This small molecule binds to this protein.
Small molecule (SMILES): Nc1ncnc2c1ncn2[C@@H]1O[C@H](COP(=O)(O)OP(=O)(O)OP(O)(O)=S)[C@@H](O)[C@H]1O

Sequence of chain 1.B:
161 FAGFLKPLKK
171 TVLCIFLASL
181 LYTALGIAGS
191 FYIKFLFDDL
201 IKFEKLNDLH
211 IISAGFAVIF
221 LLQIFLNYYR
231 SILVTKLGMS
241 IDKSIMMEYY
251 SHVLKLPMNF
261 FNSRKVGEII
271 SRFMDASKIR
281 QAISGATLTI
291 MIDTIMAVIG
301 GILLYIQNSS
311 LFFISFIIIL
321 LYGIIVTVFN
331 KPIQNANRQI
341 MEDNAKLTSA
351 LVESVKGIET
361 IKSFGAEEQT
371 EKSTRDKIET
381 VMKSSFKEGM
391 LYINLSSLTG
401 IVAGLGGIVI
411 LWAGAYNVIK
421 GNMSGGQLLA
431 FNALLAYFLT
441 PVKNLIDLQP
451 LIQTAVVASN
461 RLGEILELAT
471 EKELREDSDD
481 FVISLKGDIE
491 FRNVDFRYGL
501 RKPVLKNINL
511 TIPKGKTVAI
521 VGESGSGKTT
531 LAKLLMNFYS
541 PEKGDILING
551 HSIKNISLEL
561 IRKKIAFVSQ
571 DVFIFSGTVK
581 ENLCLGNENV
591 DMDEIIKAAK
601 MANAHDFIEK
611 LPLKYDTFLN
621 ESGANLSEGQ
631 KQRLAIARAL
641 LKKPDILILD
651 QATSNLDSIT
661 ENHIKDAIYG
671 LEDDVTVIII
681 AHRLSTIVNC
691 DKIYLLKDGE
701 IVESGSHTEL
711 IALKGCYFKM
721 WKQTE

Binding-site contacts:
Ligand atom O2A contacts residue THR529 of chain 1.B at 3.2 Å.
Ligand atom O2B contacts residue SER524 of chain 1.B at 3.4 Å.
Ligand atom C4' contacts residue SER627 of chain 1.A at 3.9 Å.
Ligand atom N1 contacts residue ALA624 of chain 1.A at 3.9 Å.
Ligand atom C4 contacts residue ASN625 of chain 1.A at 3.7 Å.
Ligand atom N1 contacts residue TYR498 of chain 1.B at 3.2 Å.
Ligand atom O1B contacts residue GLY629 of chain 1.A at 3.6 Å (h-bond).
Ligand atom N6 contacts residue ALA624 of chain 1.A at 3.7 Å.
Ligand atom C2' contacts residue ASN625 of chain 1.A at 4.0 Å.
Ligand atom C8 contacts residue LEU626 of chain 1.A at 4.0 Å (hydrophobic).
Ligand atom O1B contacts residue GLU628 of chain 1.A at 2.8 Å (salt-bridge).
Ligand atom C2' contacts residue LEU626 of chain 1.A at 3.6 Å (hydrophobic).
Ligand atom C2 contacts residue ASN625 of chain 1.A at 3.6 Å.
Ligand atom C2 contacts residue TYR498 of chain 1.B at 3.6 Å (hydrophobic).
Ligand atom O3' contacts residue GLY525 of chain 1.B at 3.6 Å.
Ligand atom C5' contacts residue LEU626 of chain 1.A at 3.4 Å (hydrophobic).
Ligand atom S1G contacts residue ILE680 of chain 1.B at 3.1 Å (h-bond).
Ligand atom O3G contacts residue ASN655 of chain 1.A at 3.6 Å.
Ligand atom C3' contacts residue SER627 of chain 1.A at 3.6 Å.
Ligand atom O2B contacts residue GLY525 of chain 1.B at 3.7 Å.
Ligand atom PB contacts residue GLU628 of chain 1.A at 4.0 Å.
Ligand atom C6 contacts residue TYR498 of chain 1.B at 3.9 Å (hydrophobic).
Ligand atom O4' contacts residue GLY525 of chain 1.B at 4.0 Å.
Ligand atom C3' contacts residue LEU626 of chain 1.A at 3.9 Å (hydrophobic).
Ligand atom O1B contacts residue SER627 of chain 1.A at 3.6 Å.
Ligand atom C4' contacts residue GLY525 of chain 1.B at 3.4 Å.
Ligand atom O1A contacts residue GLY527 of chain 1.B at 4.0 Å.
Ligand atom PB contacts residue SER524 of chain 1.B at 4.0 Å.
Ligand atom O2B contacts residue GLU523 of chain 1.B at 3.8 Å.
Ligand atom O1A contacts residue GLY525 of chain 1.B at 3.7 Å.
Ligand atom O1A contacts residue LYS528 of chain 1.B at 4.0 Å.
Ligand atom O3G contacts residue GLN570 of chain 1.B at 3.8 Å.
Ligand atom C6 contacts residue ALA624 of chain 1.A at 3.7 Å (hydrophobic).
Ligand atom O5' contacts residue SER627 of chain 1.A at 3.6 Å.
Ligand atom O3B contacts residue GLU628 of chain 1.A at 3.7 Å.
Ligand atom C5' contacts residue SER627 of chain 1.A at 3.5 Å.
Ligand atom N3 contacts residue ASN625 of chain 1.A at 3.3 Å.
Ligand atom O1B contacts residue SER524 of chain 1.B at 3.2 Å.
Ligand atom O5' contacts residue GLY525 of chain 1.B at 3.3 Å (h-bond).
Ligand atom O2' contacts residue ASN625 of chain 1.A at 3.5 Å.

Sequence of chain 1.A:
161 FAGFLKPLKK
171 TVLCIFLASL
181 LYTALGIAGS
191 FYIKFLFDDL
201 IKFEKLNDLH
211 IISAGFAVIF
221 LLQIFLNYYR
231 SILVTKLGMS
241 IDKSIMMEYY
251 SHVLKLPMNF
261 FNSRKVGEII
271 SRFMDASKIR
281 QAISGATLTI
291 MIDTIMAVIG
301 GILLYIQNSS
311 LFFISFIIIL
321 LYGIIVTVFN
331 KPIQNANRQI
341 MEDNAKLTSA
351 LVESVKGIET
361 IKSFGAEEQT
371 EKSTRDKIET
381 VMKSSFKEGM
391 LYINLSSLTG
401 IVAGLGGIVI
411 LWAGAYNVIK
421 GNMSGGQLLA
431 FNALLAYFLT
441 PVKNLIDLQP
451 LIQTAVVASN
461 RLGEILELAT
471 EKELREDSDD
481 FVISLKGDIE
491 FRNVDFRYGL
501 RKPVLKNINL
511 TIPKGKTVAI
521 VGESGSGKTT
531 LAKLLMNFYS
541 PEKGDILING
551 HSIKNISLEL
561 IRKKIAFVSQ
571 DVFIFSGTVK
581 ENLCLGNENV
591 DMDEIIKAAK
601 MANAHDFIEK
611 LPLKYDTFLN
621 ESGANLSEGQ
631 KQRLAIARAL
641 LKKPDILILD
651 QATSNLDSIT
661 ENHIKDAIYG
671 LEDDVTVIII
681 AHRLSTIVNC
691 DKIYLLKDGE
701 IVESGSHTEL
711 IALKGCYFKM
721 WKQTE